Sequence of chain 2.A:
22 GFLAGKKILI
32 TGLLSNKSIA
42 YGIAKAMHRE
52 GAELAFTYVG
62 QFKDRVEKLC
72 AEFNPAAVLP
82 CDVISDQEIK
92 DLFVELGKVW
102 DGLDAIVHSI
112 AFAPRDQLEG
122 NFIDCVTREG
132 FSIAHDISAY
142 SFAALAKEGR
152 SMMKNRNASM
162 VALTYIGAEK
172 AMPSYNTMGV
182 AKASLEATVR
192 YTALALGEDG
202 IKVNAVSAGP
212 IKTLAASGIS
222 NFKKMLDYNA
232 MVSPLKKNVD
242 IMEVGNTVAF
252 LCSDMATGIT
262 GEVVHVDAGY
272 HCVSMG

Binding-site contacts:
Ligand atom C12 contacts residue LEU119 of chain 2.A at 3.8 Å (hydrophobic).
Ligand atom O17 contacts residue TYR176 of chain 2.A at 2.5 Å (h-bond).
Ligand atom CL16 contacts residue ALA112 of chain 2.A at 3.5 Å.
Ligand atom C8 contacts residue NAD1 of chain 2.C at 3.8 Å.
Ligand atom O17 contacts residue LYS183 of chain 2.A at 3.9 Å.
Ligand atom O17 contacts residue NAD1 of chain 2.C at 2.5 Å (h-bond).
Ligand atom C1 contacts residue TYR166 of chain 2.A at 4.0 Å (hydrophobic).
Ligand atom C10 contacts residue MET179 of chain 2.A at 4.0 Å (hydrophobic).
Ligand atom C3 contacts residue PHE223 of chain 2.A at 3.9 Å (hydrophobic).
Ligand atom CL16 contacts residue NAD1 of chain 2.C at 3.6 Å.
Ligand atom C3 contacts residue ILE220 of chain 2.A at 4.1 Å (hydrophobic).
Ligand atom C6 contacts residue TYR176 of chain 2.A at 3.3 Å (hydrophobic).
Ligand atom C10 contacts residue ALA216 of chain 2.A at 3.9 Å (hydrophobic).
Ligand atom O7 contacts residue NAD1 of chain 2.C at 3.1 Å (h-bond).
Ligand atom C5 contacts residue NAD1 of chain 2.C at 3.5 Å.
Ligand atom CL15 contacts residue LEU119 of chain 2.A at 3.5 Å.
Ligand atom C13 contacts residue ILE220 of chain 2.A at 3.9 Å (hydrophobic).
Ligand atom C6 contacts residue NAD1 of chain 2.C at 3.4 Å.
Ligand atom CL14 contacts residue PHE223 of chain 2.A at 3.7 Å.
Ligand atom C1 contacts residue NAD1 of chain 2.C at 3.7 Å.
Ligand atom C12 contacts residue ILE220 of chain 2.A at 3.9 Å (hydrophobic).
Ligand atom C4 contacts residue ALA217 of chain 2.A at 4.0 Å (hydrophobic).
Ligand atom C8 contacts residue ALA216 of chain 2.A at 3.6 Å (hydrophobic).
Ligand atom C9 contacts residue ALA112 of chain 2.A at 3.9 Å (hydrophobic).
Ligand atom C9 contacts residue ALA216 of chain 2.A at 3.4 Å (hydrophobic).
Ligand atom CL14 contacts residue TYR166 of chain 2.A at 3.6 Å.
Ligand atom CL14 contacts residue NAD1 of chain 2.C at 3.4 Å.
Ligand atom C2 contacts residue NAD1 of chain 2.C at 3.3 Å.
Ligand atom C3 contacts residue NAD1 of chain 2.C at 3.2 Å.
Ligand atom CL14 contacts residue PRO211 of chain 2.A at 4.1 Å.
Ligand atom C12 contacts residue MET179 of chain 2.A at 3.9 Å (hydrophobic).
Ligand atom O7 contacts residue ALA216 of chain 2.A at 3.8 Å.
Ligand atom C4 contacts residue NAD1 of chain 2.C at 3.4 Å.
Ligand atom C1 contacts residue TYR176 of chain 2.A at 3.4 Å (hydrophobic).
Ligand atom C11 contacts residue MET179 of chain 2.A at 3.7 Å (hydrophobic).
Ligand atom C10 contacts residue ALA112 of chain 2.A at 3.4 Å (hydrophobic).
Ligand atom CL16 contacts residue ALA216 of chain 2.A at 3.5 Å.
Ligand atom C9 contacts residue NAD1 of chain 2.C at 4.1 Å.
Ligand atom CL15 contacts residue ALA114 of chain 2.A at 3.3 Å.
Ligand atom C3 contacts residue ALA217 of chain 2.A at 4.1 Å (hydrophobic).

This protein binds this small molecule.
Small molecule (SMILES): Oc1cc(Cl)ccc1Oc1ccc(Cl)cc1Cl